The small molecule below binds the protein below.
Small molecule (SMILES): N[C@@H](CCC(=O)O)C(=O)O

Sequence of chain 1.C:
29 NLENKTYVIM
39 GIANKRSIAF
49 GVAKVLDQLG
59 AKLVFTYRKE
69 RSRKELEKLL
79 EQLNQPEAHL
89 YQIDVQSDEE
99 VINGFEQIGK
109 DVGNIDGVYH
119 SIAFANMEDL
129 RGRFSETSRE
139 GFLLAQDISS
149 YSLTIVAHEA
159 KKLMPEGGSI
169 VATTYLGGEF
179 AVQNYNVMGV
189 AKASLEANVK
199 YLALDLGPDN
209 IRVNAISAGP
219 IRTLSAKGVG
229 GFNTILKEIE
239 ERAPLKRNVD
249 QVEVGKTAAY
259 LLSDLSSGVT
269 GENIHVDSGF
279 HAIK

Binding-site contacts:
Ligand atom C contacts residue GLY228 of chain 1.C at 4.1 Å.
Ligand atom CD contacts residue THR232 of chain 1.C at 4.3 Å.
Ligand atom OE1 contacts residue ASN231 of chain 1.C at 3.6 Å.
Ligand atom CD contacts residue ASN231 of chain 1.C at 4.2 Å.
Ligand atom N contacts residue GLY228 of chain 1.C at 4.3 Å.
Ligand atom CB contacts residue GLY229 of chain 1.C at 3.9 Å.
Ligand atom O contacts residue GLY228 of chain 1.C at 3.7 Å.
Ligand atom O contacts residue ARG129 of chain 1.C at 3.0 Å (salt-bridge).
Ligand atom OXT contacts residue ARG129 of chain 1.C at 3.7 Å.
Ligand atom O contacts residue VAL227 of chain 1.C at 4.2 Å.
Ligand atom C contacts residue GLY229 of chain 1.C at 4.1 Å.
Ligand atom C contacts residue ARG129 of chain 1.C at 3.7 Å.
Ligand atom OE2 contacts residue ASN231 of chain 1.C at 4.3 Å.
Ligand atom OE1 contacts residue GLY229 of chain 1.C at 3.6 Å.
Ligand atom O contacts residue GLY229 of chain 1.C at 4.1 Å.
Ligand atom OXT contacts residue GLY228 of chain 1.C at 4.5 Å.
Ligand atom OE2 contacts residue THR232 of chain 1.C at 4.1 Å.
Ligand atom CA contacts residue GLY229 of chain 1.C at 3.9 Å.
Ligand atom OE1 contacts residue THR232 of chain 1.C at 3.8 Å.
Ligand atom OE1 contacts residue PHE230 of chain 1.C at 4.2 Å.
Ligand atom N contacts residue GLY229 of chain 1.C at 3.2 Å (h-bond).